The protein below binds the small molecule below.
Small molecule (SMILES): CC(C)[C@@H](C=O)NC(=O)[C@H](C)O

Binding-site contacts:
Ligand atom O contacts residue LEU220 of chain 1.A at 4.0 Å.
Ligand atom N contacts residue DPP111 of chain 1.A at 2.7 Å (h-bond).
Ligand atom O contacts residue LEU112 of chain 1.A at 3.0 Å (h-bond).
Ligand atom C contacts residue DPP111 of chain 1.A at 3.4 Å.
Ligand atom OHN contacts residue DPP111 of chain 1.A at 4.3 Å.
Ligand atom O contacts residue LEU143 of chain 1.A at 3.9 Å.
Ligand atom CG1 contacts residue ALA47 of chain 1.A at 4.2 Å (hydrophobic).
Ligand atom O contacts residue ALA47 of chain 1.A at 3.2 Å (h-bond).
Ligand atom O contacts residue PRO46 of chain 1.A at 3.5 Å.
Ligand atom CG1 contacts residue GLN216 of chain 1.A at 3.9 Å.
Ligand atom CA contacts residue DPP111 of chain 1.A at 2.4 Å.
Ligand atom CA contacts residue LEU220 of chain 1.A at 4.3 Å (hydrophobic).
Ligand atom C contacts residue LEU112 of chain 1.A at 3.4 Å (hydrophobic).
Ligand atom C contacts residue PRO46 of chain 1.A at 4.4 Å (hydrophobic).
Ligand atom C contacts residue ALA47 of chain 1.A at 4.4 Å (hydrophobic).
Ligand atom CA contacts residue LEU143 of chain 1.A at 4.0 Å (hydrophobic).
Ligand atom CG1 contacts residue DPP111 of chain 1.A at 4.1 Å.
Ligand atom C contacts residue LEU143 of chain 1.A at 4.4 Å (hydrophobic).
Ligand atom CG2 contacts residue DPP111 of chain 1.A at 4.5 Å.
Ligand atom C contacts residue DPP111 of chain 1.A at 1.3 Å.
Ligand atom O contacts residue DPP111 of chain 1.A at 2.3 Å (h-bond).
Ligand atom OHN contacts residue LEU143 of chain 1.A at 4.0 Å.
Ligand atom CA contacts residue DPP111 of chain 1.A at 4.5 Å.
Ligand atom CB contacts residue DPP111 of chain 1.A at 3.3 Å.
Ligand atom O contacts residue DPP111 of chain 1.A at 3.7 Å.

Sequence of chain 1.A:
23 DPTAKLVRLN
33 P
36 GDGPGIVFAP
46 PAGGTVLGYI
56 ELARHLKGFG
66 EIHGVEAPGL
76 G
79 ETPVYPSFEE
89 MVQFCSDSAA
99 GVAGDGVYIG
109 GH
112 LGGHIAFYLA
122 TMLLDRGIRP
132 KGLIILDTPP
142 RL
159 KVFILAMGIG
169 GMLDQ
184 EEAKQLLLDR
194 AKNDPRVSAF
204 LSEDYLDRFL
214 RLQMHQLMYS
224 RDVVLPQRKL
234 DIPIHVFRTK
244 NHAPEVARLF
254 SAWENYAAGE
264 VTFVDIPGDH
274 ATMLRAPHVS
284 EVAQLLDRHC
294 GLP